Binding-site contacts:
Ligand atom C2 contacts residue TRP138 of chain 5.E at 3.8 Å (hydrophobic).
Ligand atom C8 contacts residue GLY119 of chain 5.E at 3.9 Å.
Ligand atom O5 contacts residue ASN120 of chain 5.E at 4.0 Å.
Ligand atom C2 contacts residue ASN120 of chain 5.E at 2.6 Å.
Ligand atom O7 contacts residue TRP138 of chain 5.E at 3.8 Å.
Ligand atom C8 contacts residue ASN120 of chain 5.E at 4.1 Å.
Ligand atom N2 contacts residue TRP138 of chain 5.E at 3.7 Å.
Ligand atom N2 contacts residue ASN120 of chain 5.E at 3.0 Å (h-bond).
Ligand atom C4 contacts residue ASN120 of chain 5.E at 4.2 Å.
Ligand atom O4 contacts residue TRP138 of chain 5.E at 3.1 Å.
Ligand atom O7 contacts residue ASN120 of chain 5.E at 4.4 Å.
Ligand atom O5 contacts residue TRP138 of chain 5.E at 4.3 Å.
Ligand atom O5 contacts residue ASN120 of chain 5.E at 2.4 Å (h-bond).
Ligand atom C7 contacts residue TRP138 of chain 5.E at 4.3 Å (hydrophobic).
Ligand atom C7 contacts residue ASN120 of chain 5.E at 3.8 Å.
Ligand atom C5 contacts residue ASN120 of chain 5.E at 3.9 Å.
Ligand atom C1 contacts residue TRP138 of chain 5.E at 3.9 Å (hydrophobic).
Ligand atom C3 contacts residue ASN120 of chain 5.E at 3.9 Å.
Ligand atom C4 contacts residue TRP138 of chain 5.E at 3.3 Å (hydrophobic).
Ligand atom C6 contacts residue ASN120 of chain 5.E at 3.0 Å.
Ligand atom C1 contacts residue ASN120 of chain 5.E at 1.4 Å.
Ligand atom C3 contacts residue TRP138 of chain 5.E at 2.9 Å (hydrophobic).
Ligand atom C5 contacts residue TRP138 of chain 5.E at 3.5 Å (hydrophobic).
Ligand atom O3 contacts residue TRP138 of chain 5.E at 3.5 Å.
Ligand atom C8 contacts residue TRP138 of chain 5.E at 4.0 Å (hydrophobic).
Ligand atom C5 contacts residue ASN120 of chain 5.E at 3.6 Å.

Sequence of chain 5.E:
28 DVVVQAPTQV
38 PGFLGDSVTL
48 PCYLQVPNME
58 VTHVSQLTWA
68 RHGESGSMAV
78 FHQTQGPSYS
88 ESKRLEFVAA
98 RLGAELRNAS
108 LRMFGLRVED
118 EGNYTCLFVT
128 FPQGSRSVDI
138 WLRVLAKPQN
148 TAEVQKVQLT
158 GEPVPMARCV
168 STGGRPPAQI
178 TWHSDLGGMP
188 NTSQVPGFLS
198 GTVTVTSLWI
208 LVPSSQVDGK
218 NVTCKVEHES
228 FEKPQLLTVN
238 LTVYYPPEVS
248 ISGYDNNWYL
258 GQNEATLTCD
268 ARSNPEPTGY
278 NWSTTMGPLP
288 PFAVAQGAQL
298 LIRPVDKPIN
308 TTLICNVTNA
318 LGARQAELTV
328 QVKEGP

This small molecule binds to this protein.
Small molecule (SMILES): CC(=O)N[C@H]1[C@H](O[C@H]2[C@H](O)[C@@H](NC(C)=O)CO[C@@H]2CO[C@@H]2O[C@@H](C)[C@@H](O)[C@@H](O)[C@@H]2O)O[C@H](CO)[C@@H](O[C@@H]2O[C@H](CO)[C@@H](O)[C@H](O[C@@H]3O[C@H](CO)[C@@H](O)[C@H](O)[C@@H]3O)[C@@H]2O)[C@@H]1O